Binding-site contacts:
Ligand atom C3 contacts residue ASN324 of chain 1.I at 3.8 Å.
Ligand atom C1 contacts residue ASN324 of chain 1.I at 1.4 Å.
Ligand atom C4 contacts residue ASN324 of chain 1.I at 4.2 Å.
Ligand atom C8 contacts residue GLY323 of chain 1.I at 4.0 Å.
Ligand atom O7 contacts residue ASN324 of chain 1.I at 3.1 Å (h-bond).
Ligand atom O5 contacts residue ASN324 of chain 1.I at 2.4 Å (h-bond).
Ligand atom C5 contacts residue ASN324 of chain 1.I at 3.7 Å.
Ligand atom C8 contacts residue ASN324 of chain 1.I at 4.1 Å.
Ligand atom C7 contacts residue ASN324 of chain 1.I at 3.1 Å.
Ligand atom N2 contacts residue ASN324 of chain 1.I at 2.8 Å (h-bond).
Ligand atom O7 contacts residue ASN325 of chain 1.I at 4.3 Å.
Ligand atom C2 contacts residue ASN324 of chain 1.I at 2.4 Å.

The protein below binds the small molecule below.
Small molecule (SMILES): CC(=O)N[C@@H]1[C@@H](O)[C@H](O)[C@@H](CO)O[C@H]1O

Sequence of chain 1.I:
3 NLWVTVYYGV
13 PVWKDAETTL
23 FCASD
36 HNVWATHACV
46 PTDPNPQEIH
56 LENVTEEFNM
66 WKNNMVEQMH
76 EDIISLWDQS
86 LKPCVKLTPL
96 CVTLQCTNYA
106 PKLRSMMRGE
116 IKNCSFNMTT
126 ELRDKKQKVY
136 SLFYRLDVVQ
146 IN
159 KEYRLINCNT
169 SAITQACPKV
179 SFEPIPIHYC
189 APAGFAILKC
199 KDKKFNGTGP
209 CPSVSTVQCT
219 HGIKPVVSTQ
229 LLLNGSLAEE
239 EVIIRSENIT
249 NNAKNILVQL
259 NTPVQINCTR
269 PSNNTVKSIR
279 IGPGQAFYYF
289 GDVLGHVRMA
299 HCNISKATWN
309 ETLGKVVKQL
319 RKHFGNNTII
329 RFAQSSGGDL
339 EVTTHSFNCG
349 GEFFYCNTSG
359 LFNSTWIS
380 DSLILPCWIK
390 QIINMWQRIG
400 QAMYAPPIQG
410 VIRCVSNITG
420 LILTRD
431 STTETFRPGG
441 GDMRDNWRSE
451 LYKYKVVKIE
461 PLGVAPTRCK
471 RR